Sequence of chain 1.A:
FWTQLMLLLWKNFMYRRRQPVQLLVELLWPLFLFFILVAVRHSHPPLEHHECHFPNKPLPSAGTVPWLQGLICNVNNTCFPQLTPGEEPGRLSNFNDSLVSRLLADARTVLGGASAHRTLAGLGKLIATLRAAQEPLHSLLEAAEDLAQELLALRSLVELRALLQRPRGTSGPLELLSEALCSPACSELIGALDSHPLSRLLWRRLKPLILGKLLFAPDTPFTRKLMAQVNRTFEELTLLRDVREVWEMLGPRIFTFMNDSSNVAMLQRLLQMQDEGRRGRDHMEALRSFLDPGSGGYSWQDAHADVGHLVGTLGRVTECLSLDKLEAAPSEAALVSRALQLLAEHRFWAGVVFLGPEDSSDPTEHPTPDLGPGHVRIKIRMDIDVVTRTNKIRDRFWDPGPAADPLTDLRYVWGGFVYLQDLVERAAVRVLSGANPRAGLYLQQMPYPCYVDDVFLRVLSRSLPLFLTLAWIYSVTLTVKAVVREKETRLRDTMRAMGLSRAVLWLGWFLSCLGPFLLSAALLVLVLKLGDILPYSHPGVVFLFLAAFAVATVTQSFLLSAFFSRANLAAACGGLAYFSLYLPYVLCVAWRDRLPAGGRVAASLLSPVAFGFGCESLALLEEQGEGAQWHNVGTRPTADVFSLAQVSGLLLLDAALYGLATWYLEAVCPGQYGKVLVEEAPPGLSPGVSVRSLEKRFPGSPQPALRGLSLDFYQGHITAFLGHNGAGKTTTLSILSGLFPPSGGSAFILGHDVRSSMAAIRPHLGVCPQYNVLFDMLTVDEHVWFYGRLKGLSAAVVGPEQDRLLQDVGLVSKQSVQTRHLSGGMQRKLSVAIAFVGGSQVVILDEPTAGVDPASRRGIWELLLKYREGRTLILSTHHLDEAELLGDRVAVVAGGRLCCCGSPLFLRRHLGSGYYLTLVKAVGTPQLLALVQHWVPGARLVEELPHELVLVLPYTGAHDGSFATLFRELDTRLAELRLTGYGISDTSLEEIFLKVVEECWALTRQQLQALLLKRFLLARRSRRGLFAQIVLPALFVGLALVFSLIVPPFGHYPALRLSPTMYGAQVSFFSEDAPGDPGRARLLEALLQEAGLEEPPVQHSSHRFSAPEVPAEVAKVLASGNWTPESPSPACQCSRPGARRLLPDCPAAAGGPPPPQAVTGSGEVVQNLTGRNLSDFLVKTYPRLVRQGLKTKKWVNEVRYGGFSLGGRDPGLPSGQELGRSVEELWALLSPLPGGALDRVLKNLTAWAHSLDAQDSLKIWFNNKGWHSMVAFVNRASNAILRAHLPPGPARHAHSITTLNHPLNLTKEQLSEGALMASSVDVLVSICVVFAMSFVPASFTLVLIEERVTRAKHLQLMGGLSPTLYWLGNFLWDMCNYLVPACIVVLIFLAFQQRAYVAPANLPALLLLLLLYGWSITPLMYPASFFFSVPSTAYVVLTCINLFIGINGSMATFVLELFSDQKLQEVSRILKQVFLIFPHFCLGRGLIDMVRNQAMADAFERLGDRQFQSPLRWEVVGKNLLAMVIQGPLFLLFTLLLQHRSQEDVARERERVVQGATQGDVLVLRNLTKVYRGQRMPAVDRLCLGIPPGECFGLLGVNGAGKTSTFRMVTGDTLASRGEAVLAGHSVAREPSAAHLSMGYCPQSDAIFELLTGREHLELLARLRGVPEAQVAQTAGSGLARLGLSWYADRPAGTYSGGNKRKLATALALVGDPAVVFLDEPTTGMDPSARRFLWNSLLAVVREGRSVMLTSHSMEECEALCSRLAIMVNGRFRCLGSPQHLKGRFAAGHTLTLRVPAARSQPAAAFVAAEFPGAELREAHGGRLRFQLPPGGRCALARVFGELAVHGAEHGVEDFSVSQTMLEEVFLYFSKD

This small molecule binds to this protein.
Small molecule (SMILES): CC(=O)N[C@H]1[C@H](O[C@H]2[C@H](O)[C@@H](NC(C)=O)CO[C@@H]2CO)O[C@H](CO)[C@@H](O[C@@H]2O[C@H](CO)[C@@H](O)[C@H](O)[C@@H]2O)[C@@H]1O

Binding-site contacts:
Ligand atom C4 contacts residue ASN1518 of chain 1.A at 4.1 Å.
Ligand atom O7 contacts residue LEU1716 of chain 1.A at 3.6 Å.
Ligand atom C7 contacts residue LEU1716 of chain 1.A at 4.0 Å (hydrophobic).
Ligand atom O5 contacts residue ASN1518 of chain 1.A at 2.2 Å (h-bond).
Ligand atom O6 contacts residue ARG1715 of chain 1.A at 4.5 Å.
Ligand atom C1 contacts residue ASN1518 of chain 1.A at 1.4 Å.
Ligand atom C7 contacts residue ASN1518 of chain 1.A at 4.2 Å.
Ligand atom C8 contacts residue LEU1716 of chain 1.A at 4.4 Å (hydrophobic).
Ligand atom C3 contacts residue ASN1518 of chain 1.A at 3.8 Å.
Ligand atom C2 contacts residue ASN1518 of chain 1.A at 2.5 Å.
Ligand atom N2 contacts residue ASN1518 of chain 1.A at 3.1 Å (h-bond).
Ligand atom C5 contacts residue ASN1518 of chain 1.A at 3.6 Å.